Sequence of chain 45.A:
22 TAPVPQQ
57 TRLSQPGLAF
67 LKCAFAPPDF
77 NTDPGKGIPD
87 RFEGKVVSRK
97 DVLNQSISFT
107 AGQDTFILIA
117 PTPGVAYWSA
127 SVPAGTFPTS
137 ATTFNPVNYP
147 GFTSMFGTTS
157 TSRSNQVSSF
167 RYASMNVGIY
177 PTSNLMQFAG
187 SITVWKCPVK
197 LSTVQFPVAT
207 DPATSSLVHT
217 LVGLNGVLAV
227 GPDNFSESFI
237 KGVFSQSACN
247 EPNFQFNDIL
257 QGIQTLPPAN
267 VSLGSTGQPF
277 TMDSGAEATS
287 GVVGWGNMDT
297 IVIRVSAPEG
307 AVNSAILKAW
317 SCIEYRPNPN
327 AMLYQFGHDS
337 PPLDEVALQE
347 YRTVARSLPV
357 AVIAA

Binding-site contacts:
Ligand atom CG2 contacts residue PHE71 of chain 45.A at 4.0 Å (hydrophobic).
Ligand atom CD1 contacts residue THR349 of chain 45.A at 4.3 Å.

A protein and the small-molecule ligand that binds it are described below.
Small molecule (SMILES): CC[C@H](C)[C@@H](C=O)NC(=O)[C@H](CO)NC(=O)[C@H](CCCCN)NC(=O)[C@@H](N)C(C)C